Sequence of chain 1.A:
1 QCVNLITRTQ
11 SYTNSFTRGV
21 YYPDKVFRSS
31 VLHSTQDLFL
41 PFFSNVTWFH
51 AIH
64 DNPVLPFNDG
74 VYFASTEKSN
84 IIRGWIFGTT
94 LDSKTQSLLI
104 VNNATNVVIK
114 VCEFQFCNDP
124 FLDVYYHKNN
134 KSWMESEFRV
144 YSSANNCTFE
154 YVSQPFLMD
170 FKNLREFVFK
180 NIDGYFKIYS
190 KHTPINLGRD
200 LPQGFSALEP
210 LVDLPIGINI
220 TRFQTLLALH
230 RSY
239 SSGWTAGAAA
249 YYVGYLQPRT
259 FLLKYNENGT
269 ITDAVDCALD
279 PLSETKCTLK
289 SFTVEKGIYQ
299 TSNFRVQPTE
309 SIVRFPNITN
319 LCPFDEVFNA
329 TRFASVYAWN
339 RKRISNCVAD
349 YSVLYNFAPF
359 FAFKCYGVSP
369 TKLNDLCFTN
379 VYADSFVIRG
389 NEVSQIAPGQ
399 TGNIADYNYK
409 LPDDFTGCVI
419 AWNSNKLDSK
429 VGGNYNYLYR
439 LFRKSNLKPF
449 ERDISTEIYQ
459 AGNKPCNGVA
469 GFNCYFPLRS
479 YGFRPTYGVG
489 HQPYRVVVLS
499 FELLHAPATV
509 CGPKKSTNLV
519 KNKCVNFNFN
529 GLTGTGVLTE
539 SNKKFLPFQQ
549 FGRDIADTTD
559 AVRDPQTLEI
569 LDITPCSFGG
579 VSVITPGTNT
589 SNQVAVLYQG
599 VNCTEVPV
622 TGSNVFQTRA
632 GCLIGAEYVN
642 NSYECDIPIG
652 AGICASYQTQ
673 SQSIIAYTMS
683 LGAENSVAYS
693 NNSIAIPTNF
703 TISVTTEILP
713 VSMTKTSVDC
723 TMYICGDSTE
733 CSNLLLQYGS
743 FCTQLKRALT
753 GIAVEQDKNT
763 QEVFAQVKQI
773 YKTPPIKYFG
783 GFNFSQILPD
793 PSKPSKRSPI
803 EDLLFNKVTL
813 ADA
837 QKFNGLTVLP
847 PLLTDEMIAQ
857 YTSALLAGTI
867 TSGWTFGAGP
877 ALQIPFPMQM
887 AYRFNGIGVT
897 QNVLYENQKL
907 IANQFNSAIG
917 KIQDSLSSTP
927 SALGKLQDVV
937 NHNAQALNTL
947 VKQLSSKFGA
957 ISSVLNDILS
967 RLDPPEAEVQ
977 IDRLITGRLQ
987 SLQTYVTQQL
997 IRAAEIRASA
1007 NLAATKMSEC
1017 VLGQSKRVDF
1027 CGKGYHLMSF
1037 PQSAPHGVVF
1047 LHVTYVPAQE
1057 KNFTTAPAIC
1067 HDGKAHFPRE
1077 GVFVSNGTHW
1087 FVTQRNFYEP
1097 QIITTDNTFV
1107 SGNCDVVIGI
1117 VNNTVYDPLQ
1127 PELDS

Binding-site contacts:
Ligand atom C4 contacts residue LEU906 of chain 1.A at 4.4 Å (hydrophobic).
Ligand atom C7 contacts residue GLN1055 of chain 1.A at 4.4 Å.
Ligand atom C4 contacts residue ASN701 of chain 1.A at 4.2 Å.
Ligand atom N2 contacts residue ASN701 of chain 1.A at 3.0 Å (h-bond).
Ligand atom O5 contacts residue GLN1055 of chain 1.A at 4.1 Å.
Ligand atom C1 contacts residue GLN1055 of chain 1.A at 4.3 Å.
Ligand atom C5 contacts residue ASN701 of chain 1.A at 3.6 Å.
Ligand atom O7 contacts residue GLN1055 of chain 1.A at 3.4 Å (h-bond).
Ligand atom O4 contacts residue LEU906 of chain 1.A at 4.2 Å.
Ligand atom C6 contacts residue LEU906 of chain 1.A at 4.4 Å (hydrophobic).
Ligand atom C5 contacts residue GLN910 of chain 1.A at 4.4 Å.
Ligand atom O5 contacts residue ASN701 of chain 1.A at 2.3 Å (h-bond).
Ligand atom O6 contacts residue PHE702 of chain 1.A at 4.4 Å.
Ligand atom C6 contacts residue GLN910 of chain 1.A at 4.1 Å.
Ligand atom O7 contacts residue ASN701 of chain 1.A at 3.4 Å (h-bond).
Ligand atom C3 contacts residue ASN701 of chain 1.A at 3.8 Å.
Ligand atom O6 contacts residue GLN910 of chain 1.A at 3.3 Å (h-bond).
Ligand atom C2 contacts residue ASN701 of chain 1.A at 2.5 Å.
Ligand atom C5 contacts residue LEU906 of chain 1.A at 3.8 Å (hydrophobic).
Ligand atom C1 contacts residue ASN701 of chain 1.A at 1.4 Å.
Ligand atom C7 contacts residue ASN701 of chain 1.A at 3.4 Å.

A protein and the small-molecule ligand that binds it are described below.
Small molecule (SMILES): CC(=O)N[C@@H]1[C@@H](O)[C@H](O)[C@@H](CO)O[C@H]1O